Binding-site contacts:
Ligand atom O4' contacts residue ALA295 of chain 1.A at 3.4 Å.
Ligand atom OP1 contacts residue IPA1 of chain 1.V at 2.8 Å (h-bond).
Ligand atom N2 contacts residue ASN167 of chain 1.A at 3.2 Å (h-bond).
Ligand atom OP2 contacts residue HIS109 of chain 1.A at 2.8 Å (h-bond).
Ligand atom C8 contacts residue ARG272 of chain 1.A at 3.1 Å.
Ligand atom N7 contacts residue HIS165 of chain 1.A at 3.2 Å (h-bond).
Ligand atom O2' contacts residue HIS110 of chain 1.A at 3.1 Å (h-bond).
Ligand atom C4 contacts residue GLY289 of chain 1.A at 3.3 Å.
Ligand atom C2 contacts residue GLY289 of chain 1.A at 3.4 Å.
Ligand atom N7 contacts residue GLY296 of chain 1.A at 3.3 Å.
Ligand atom C6 contacts residue ALA294 of chain 1.A at 3.5 Å (hydrophobic).
Ligand atom C8 contacts residue HIS165 of chain 1.A at 3.2 Å.
Ligand atom N7 contacts residue HIS268 of chain 1.A at 3.4 Å.
Ligand atom OP2 contacts residue SER270 of chain 1.A at 3.5 Å (h-bond).
Ligand atom N6 contacts residue VAL297 of chain 1.A at 3.4 Å.
Ligand atom N1 contacts residue GLY288 of chain 1.A at 3.5 Å.
Ligand atom OP1 contacts residue ARG272 of chain 1.A at 3.0 Å (salt-bridge).
Ligand atom N7 contacts residue ARG248 of chain 1.A at 2.9 Å (salt-bridge).
Ligand atom O6 contacts residue ARG293 of chain 1.A at 3.5 Å.
Ligand atom C5 contacts residue ALA294 of chain 1.A at 3.4 Å (hydrophobic).
Ligand atom OP2 contacts residue HIS268 of chain 1.A at 2.6 Å (h-bond).
Ligand atom N9 contacts residue GLY289 of chain 1.A at 3.5 Å (h-bond).
Ligand atom OP2 contacts residue HIS291 of chain 1.A at 2.8 Å (h-bond).
Ligand atom C5 contacts residue GLY296 of chain 1.A at 3.3 Å.
Ligand atom C5 contacts residue HIS165 of chain 1.A at 3.3 Å.
Ligand atom OP3 contacts residue ARG272 of chain 1.A at 2.8 Å (salt-bridge).
Ligand atom N3 contacts residue GLY289 of chain 1.A at 3.3 Å (h-bond).
Ligand atom OP1 contacts residue HIS110 of chain 1.A at 2.7 Å (h-bond).
Ligand atom C6 contacts residue GLY296 of chain 1.A at 3.4 Å.
Ligand atom N1 contacts residue GLY289 of chain 1.A at 3.5 Å (h-bond).
Ligand atom N9 contacts residue HIS165 of chain 1.A at 3.5 Å (h-bond).
Ligand atom C4 contacts residue HIS165 of chain 1.A at 3.3 Å.
Ligand atom O2' contacts residue THR158 of chain 1.A at 2.6 Å (h-bond).
Ligand atom C6 contacts residue HIS165 of chain 1.A at 3.5 Å.
Ligand atom O3' contacts residue HIS291 of chain 1.A at 3.4 Å (h-bond).
Ligand atom O6 contacts residue ARG248 of chain 1.A at 3.0 Å (salt-bridge).
Ligand atom N7 contacts residue ARG272 of chain 1.A at 3.4 Å (salt-bridge).
Ligand atom C3' contacts residue ASN159 of chain 1.A at 3.5 Å.
Ligand atom OP3 contacts residue SER270 of chain 1.A at 2.6 Å (h-bond).
Ligand atom P contacts residue SER270 of chain 1.A at 3.5 Å.

The small molecule below binds the protein below.
Small molecule (SMILES): Nc1nc(=O)c2ncn([C@@H]3O[C@H](CO[P](=O)(O)O[C@H]4[C@@H](O)[C@H](n5cnc6c(N)ncnc65)O[C@@H]4COP(=O)(O)O)[C@@H](O)[C@H]3O)c2[nH]1

Sequence of chain 1.A:
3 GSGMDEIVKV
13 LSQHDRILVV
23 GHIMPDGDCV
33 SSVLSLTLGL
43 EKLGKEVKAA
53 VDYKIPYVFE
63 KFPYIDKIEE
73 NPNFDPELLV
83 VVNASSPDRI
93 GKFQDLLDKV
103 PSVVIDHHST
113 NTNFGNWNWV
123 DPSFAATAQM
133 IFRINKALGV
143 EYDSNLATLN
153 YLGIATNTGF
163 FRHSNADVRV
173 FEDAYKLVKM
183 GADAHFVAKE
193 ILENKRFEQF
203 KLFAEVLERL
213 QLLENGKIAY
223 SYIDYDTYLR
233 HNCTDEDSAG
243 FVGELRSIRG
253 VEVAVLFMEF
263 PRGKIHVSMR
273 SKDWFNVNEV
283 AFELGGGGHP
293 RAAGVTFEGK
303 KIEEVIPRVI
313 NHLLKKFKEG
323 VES